Binding-site contacts:
Ligand atom C1 contacts residue SER61 of chain 2.A at 3.2 Å.
Ligand atom C5 contacts residue THR62 of chain 2.A at 4.2 Å.
Ligand atom N2 contacts residue SER61 of chain 2.A at 4.4 Å.
Ligand atom C5 contacts residue SER61 of chain 2.A at 4.3 Å.
Ligand atom C2 contacts residue SER61 of chain 2.A at 4.3 Å.
Ligand atom C4 contacts residue ASN59 of chain 2.A at 4.3 Å.
Ligand atom C3 contacts residue ASN59 of chain 2.A at 3.8 Å.
Ligand atom C2 contacts residue ASN59 of chain 2.A at 2.5 Å.
Ligand atom O7 contacts residue ASN59 of chain 2.A at 3.1 Å (h-bond).
Ligand atom N2 contacts residue ASN59 of chain 2.A at 2.9 Å (h-bond).
Ligand atom O5 contacts residue SER61 of chain 2.A at 3.9 Å.
Ligand atom C7 contacts residue ASN59 of chain 2.A at 3.3 Å.
Ligand atom O5 contacts residue ASN59 of chain 2.A at 2.4 Å (h-bond).
Ligand atom C1 contacts residue ASN59 of chain 2.A at 1.5 Å.
Ligand atom C5 contacts residue ASN59 of chain 2.A at 3.8 Å.

Sequence of chain 2.A:
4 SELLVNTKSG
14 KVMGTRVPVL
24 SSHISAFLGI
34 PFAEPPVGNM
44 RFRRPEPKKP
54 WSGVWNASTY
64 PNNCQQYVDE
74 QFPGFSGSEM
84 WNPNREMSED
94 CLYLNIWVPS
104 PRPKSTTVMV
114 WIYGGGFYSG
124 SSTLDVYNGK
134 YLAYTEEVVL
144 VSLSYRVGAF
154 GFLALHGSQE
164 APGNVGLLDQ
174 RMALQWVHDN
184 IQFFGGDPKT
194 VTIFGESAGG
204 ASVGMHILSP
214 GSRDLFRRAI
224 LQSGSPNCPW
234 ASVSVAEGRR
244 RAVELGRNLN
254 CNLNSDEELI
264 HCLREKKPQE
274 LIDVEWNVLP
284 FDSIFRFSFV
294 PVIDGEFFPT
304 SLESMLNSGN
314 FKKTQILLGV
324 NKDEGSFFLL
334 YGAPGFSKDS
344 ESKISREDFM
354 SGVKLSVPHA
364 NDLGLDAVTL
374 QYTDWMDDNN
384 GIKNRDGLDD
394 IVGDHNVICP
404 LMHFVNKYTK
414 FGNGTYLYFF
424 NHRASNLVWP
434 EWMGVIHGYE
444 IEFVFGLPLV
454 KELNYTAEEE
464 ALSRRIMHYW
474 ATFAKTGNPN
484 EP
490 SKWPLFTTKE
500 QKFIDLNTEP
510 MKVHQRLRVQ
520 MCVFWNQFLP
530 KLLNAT

The small molecule below binds the protein below.
Small molecule (SMILES): CC(=O)N[C@@H]1[C@@H](O)[C@H](O)[C@@H](CO)O[C@H]1O